This small molecule binds to this protein.
Small molecule (SMILES): CC(C)Cn1c(=O)n(C)c(=O)c2nc[nH]c21

Sequence of chain 1.A:
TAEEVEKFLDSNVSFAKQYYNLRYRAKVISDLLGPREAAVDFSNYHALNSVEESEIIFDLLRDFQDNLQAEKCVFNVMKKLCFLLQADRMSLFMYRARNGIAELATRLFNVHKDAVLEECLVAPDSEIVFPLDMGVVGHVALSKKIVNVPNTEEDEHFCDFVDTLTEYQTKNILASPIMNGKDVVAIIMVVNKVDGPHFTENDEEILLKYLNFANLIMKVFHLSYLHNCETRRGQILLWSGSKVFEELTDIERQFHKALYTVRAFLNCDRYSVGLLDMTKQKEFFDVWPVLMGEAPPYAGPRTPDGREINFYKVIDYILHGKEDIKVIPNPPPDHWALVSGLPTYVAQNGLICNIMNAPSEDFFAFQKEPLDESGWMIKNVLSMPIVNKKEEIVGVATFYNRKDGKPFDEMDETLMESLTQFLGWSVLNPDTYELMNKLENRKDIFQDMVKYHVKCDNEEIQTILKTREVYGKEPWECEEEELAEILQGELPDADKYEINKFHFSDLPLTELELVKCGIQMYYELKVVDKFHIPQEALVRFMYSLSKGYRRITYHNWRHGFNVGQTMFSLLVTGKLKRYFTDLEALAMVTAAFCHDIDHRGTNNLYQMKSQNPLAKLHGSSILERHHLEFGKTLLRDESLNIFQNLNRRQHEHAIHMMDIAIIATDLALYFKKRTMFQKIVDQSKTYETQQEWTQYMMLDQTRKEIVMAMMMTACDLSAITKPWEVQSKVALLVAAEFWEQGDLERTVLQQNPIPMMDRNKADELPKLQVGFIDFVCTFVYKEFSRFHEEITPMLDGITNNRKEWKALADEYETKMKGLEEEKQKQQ

Binding-site contacts:
Ligand atom N7 contacts residue PHE742 of chain 1.A at 4.4 Å.
Ligand atom C14 contacts residue VAL738 of chain 1.A at 4.4 Å (hydrophobic).
Ligand atom O2 contacts residue TYR558 of chain 1.A at 4.3 Å.
Ligand atom N7 contacts residue PHE776 of chain 1.A at 4.4 Å.
Ligand atom N9 contacts residue PHE776 of chain 1.A at 4.0 Å.
Ligand atom N7 contacts residue VAL738 of chain 1.A at 4.1 Å.
Ligand atom C6 contacts residue GLN773 of chain 1.A at 4.0 Å.
Ligand atom O2 contacts residue LEU721 of chain 1.A at 4.1 Å.
Ligand atom C5 contacts residue VAL738 of chain 1.A at 4.0 Å (hydrophobic).
Ligand atom O6 contacts residue GLN773 of chain 1.A at 3.1 Å (h-bond).
Ligand atom C5 contacts residue GLN773 of chain 1.A at 4.0 Å.
Ligand atom C11 contacts residue PHE776 of chain 1.A at 4.0 Å (hydrophobic).
Ligand atom C14 contacts residue TYR558 of chain 1.A at 4.3 Å (hydrophobic).
Ligand atom C10 contacts residue TYR558 of chain 1.A at 4.3 Å (hydrophobic).
Ligand atom C10 contacts residue VAL734 of chain 1.A at 4.5 Å (hydrophobic).
Ligand atom N3 contacts residue PHE776 of chain 1.A at 3.9 Å.
Ligand atom C2 contacts residue PHE776 of chain 1.A at 4.3 Å (hydrophobic).
Ligand atom C13 contacts residue PHE742 of chain 1.A at 3.6 Å (hydrophobic).
Ligand atom O6 contacts residue GLN731 of chain 1.A at 4.5 Å.
Ligand atom C6 contacts residue PHE776 of chain 1.A at 4.4 Å (hydrophobic).
Ligand atom C14 contacts residue PHE742 of chain 1.A at 3.9 Å (hydrophobic).
Ligand atom O6 contacts residue VAL738 of chain 1.A at 4.4 Å.
Ligand atom N7 contacts residue GLN773 of chain 1.A at 3.4 Å (h-bond).
Ligand atom C4 contacts residue PHE776 of chain 1.A at 3.9 Å (hydrophobic).
Ligand atom N9 contacts residue PHE742 of chain 1.A at 4.0 Å.
Ligand atom C8 contacts residue PHE776 of chain 1.A at 4.3 Å (hydrophobic).
Ligand atom C11 contacts residue LEU721 of chain 1.A at 4.0 Å (hydrophobic).
Ligand atom C12 contacts residue PHE742 of chain 1.A at 4.4 Å (hydrophobic).
Ligand atom N1 contacts residue VAL738 of chain 1.A at 4.5 Å.
Ligand atom O6 contacts residue ILE724 of chain 1.A at 4.3 Å.
Ligand atom C8 contacts residue PHE742 of chain 1.A at 3.8 Å (hydrophobic).
Ligand atom C5 contacts residue PHE776 of chain 1.A at 4.1 Å (hydrophobic).
Ligand atom C4 contacts residue VAL738 of chain 1.A at 4.4 Å (hydrophobic).
Ligand atom N1 contacts residue PHE776 of chain 1.A at 4.5 Å.
Ligand atom C10 contacts residue ALA723 of chain 1.A at 4.1 Å (hydrophobic).
Ligand atom C6 contacts residue VAL738 of chain 1.A at 4.2 Å (hydrophobic).